The small molecule below binds the protein below.
Small molecule (SMILES): Cc1cc(Nc2nc(N[C@@H](C)c3ncc(F)cn3)ncc2Cl)[nH]n1

Binding-site contacts:
Ligand atom CL2 contacts residue GLY101 of chain 1.B at 3.3 Å.
Ligand atom CL2 contacts residue LEU98 of chain 1.B at 3.1 Å.
Ligand atom F23 contacts residue LEU149 of chain 1.B at 3.6 Å.
Ligand atom N5 contacts residue LEU98 of chain 1.B at 2.8 Å (h-bond).
Ligand atom F23 contacts residue ASN147 of chain 1.B at 3.2 Å.
Ligand atom C9 contacts residue GLY101 of chain 1.B at 3.6 Å.
Ligand atom N5 contacts residue LEU149 of chain 1.B at 3.8 Å.
Ligand atom C8 contacts residue LEU149 of chain 1.B at 3.8 Å (hydrophobic).
Ligand atom C12 contacts residue LEU21 of chain 1.B at 3.8 Å (hydrophobic).
Ligand atom N11 contacts residue LEU21 of chain 1.B at 3.9 Å.
Ligand atom N6 contacts residue TYR97 of chain 1.B at 3.8 Å.
Ligand atom C20 contacts residue ARG146 of chain 1.B at 3.8 Å.
Ligand atom C2 contacts residue ALA46 of chain 1.B at 3.5 Å (hydrophobic).
Ligand atom N13 contacts residue LEU149 of chain 1.B at 3.9 Å.
Ligand atom F23 contacts residue ARG146 of chain 1.B at 3.6 Å.
Ligand atom N6 contacts residue LEU98 of chain 1.B at 3.6 Å.
Ligand atom N7 contacts residue LEU149 of chain 1.B at 3.7 Å.
Ligand atom F23 contacts residue GLY159 of chain 1.B at 3.6 Å.
Ligand atom C2 contacts residue LEU149 of chain 1.B at 3.5 Å (hydrophobic).
Ligand atom C9 contacts residue LEU21 of chain 1.B at 3.8 Å (hydrophobic).
Ligand atom C2 contacts residue GLU96 of chain 1.B at 3.8 Å.
Ligand atom C19 contacts residue GLY159 of chain 1.B at 3.6 Å.
Ligand atom N5 contacts residue TYR97 of chain 1.B at 3.5 Å.
Ligand atom C3 contacts residue LEU149 of chain 1.B at 3.6 Å (hydrophobic).
Ligand atom C10 contacts residue LEU21 of chain 1.B at 3.7 Å (hydrophobic).
Ligand atom C4 contacts residue LEU149 of chain 1.B at 3.8 Å (hydrophobic).
Ligand atom N6 contacts residue ALA46 of chain 1.B at 3.5 Å.
Ligand atom N7 contacts residue LEU98 of chain 1.B at 3.4 Å (h-bond).
Ligand atom C1 contacts residue ALA46 of chain 1.B at 3.7 Å (hydrophobic).
Ligand atom C10 contacts residue GLY101 of chain 1.B at 3.7 Å.
Ligand atom C20 contacts residue LEU149 of chain 1.B at 3.7 Å (hydrophobic).
Ligand atom C21 contacts residue ARG146 of chain 1.B at 3.2 Å.
Ligand atom N14 contacts residue LEU21 of chain 1.B at 3.8 Å.
Ligand atom C1 contacts residue MET95 of chain 1.B at 3.5 Å (hydrophobic).
Ligand atom CL2 contacts residue TYR97 of chain 1.B at 3.6 Å.
Ligand atom C21 contacts residue LEU149 of chain 1.B at 3.7 Å (hydrophobic).
Ligand atom F23 contacts residue ILE148 of chain 1.B at 3.8 Å.
Ligand atom N6 contacts residue GLU96 of chain 1.B at 2.8 Å (salt-bridge).
Ligand atom N5 contacts residue GLU96 of chain 1.B at 3.5 Å (salt-bridge).
Ligand atom N6 contacts residue LEU149 of chain 1.B at 3.6 Å.

Sequence of chain 1.B:
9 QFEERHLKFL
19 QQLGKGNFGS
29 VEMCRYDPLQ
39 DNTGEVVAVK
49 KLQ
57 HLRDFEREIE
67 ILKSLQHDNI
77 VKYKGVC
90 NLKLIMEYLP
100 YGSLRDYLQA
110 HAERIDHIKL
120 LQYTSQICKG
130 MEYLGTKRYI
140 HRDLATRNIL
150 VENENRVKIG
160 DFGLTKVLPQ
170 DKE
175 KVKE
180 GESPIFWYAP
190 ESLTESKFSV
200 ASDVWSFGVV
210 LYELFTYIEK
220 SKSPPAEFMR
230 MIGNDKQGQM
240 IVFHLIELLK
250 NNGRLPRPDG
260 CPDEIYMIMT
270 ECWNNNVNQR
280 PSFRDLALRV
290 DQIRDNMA